A protein and the small-molecule ligand that binds it are described below.
Small molecule (SMILES): CC(=O)N[C@@H]1[C@@H](O)[C@H](O)[C@@H](CO)O[C@H]1O

Sequence of chain 1.B:
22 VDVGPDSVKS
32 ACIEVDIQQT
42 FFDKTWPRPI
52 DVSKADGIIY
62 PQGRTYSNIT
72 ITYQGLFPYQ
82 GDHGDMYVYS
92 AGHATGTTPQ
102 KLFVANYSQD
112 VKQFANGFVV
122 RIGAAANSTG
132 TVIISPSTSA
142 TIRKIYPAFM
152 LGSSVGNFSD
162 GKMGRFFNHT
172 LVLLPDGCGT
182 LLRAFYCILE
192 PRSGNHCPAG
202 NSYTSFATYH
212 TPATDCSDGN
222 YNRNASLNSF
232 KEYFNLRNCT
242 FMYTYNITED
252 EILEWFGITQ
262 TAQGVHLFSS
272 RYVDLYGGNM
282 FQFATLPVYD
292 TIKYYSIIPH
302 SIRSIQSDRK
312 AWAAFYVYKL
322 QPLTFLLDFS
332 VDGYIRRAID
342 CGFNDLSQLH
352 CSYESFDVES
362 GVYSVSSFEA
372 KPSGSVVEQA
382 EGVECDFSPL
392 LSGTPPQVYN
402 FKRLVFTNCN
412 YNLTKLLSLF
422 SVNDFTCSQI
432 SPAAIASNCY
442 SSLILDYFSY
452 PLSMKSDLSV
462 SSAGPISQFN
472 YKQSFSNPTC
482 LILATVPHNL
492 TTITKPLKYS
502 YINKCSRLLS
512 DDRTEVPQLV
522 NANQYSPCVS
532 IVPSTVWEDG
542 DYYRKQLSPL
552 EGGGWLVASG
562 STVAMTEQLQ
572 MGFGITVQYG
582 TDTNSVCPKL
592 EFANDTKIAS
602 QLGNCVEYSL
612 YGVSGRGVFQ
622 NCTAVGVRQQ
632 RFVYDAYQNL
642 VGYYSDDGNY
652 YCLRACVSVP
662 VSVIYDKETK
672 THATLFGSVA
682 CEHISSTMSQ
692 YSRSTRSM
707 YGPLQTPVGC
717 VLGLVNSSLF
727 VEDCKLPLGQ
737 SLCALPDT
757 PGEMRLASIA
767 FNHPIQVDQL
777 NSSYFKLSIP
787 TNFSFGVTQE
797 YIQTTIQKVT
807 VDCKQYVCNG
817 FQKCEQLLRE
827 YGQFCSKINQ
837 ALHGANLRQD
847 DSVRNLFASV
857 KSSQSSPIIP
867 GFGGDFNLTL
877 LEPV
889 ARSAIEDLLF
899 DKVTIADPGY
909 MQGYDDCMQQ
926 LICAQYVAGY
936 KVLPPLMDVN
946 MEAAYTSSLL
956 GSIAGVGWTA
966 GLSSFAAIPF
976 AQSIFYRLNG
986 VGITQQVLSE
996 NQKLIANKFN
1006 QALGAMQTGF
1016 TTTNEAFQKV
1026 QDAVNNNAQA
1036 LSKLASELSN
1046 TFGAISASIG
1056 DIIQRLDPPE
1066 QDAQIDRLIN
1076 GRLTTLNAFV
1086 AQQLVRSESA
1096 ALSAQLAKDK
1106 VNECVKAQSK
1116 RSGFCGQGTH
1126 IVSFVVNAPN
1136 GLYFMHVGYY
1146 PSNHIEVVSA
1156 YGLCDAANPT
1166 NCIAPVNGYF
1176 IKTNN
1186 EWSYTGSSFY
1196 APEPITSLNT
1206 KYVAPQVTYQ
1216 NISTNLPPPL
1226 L

Binding-site contacts:
Ligand atom C7 contacts residue ASN169 of chain 1.B at 3.2 Å.
Ligand atom C1 contacts residue ASN169 of chain 1.B at 1.4 Å.
Ligand atom O5 contacts residue PHE168 of chain 1.B at 3.4 Å.
Ligand atom O6 contacts residue PHE168 of chain 1.B at 3.8 Å.
Ligand atom C5 contacts residue PHE168 of chain 1.B at 4.3 Å (hydrophobic).
Ligand atom C2 contacts residue ASN169 of chain 1.B at 2.4 Å.
Ligand atom C6 contacts residue PHE168 of chain 1.B at 3.6 Å (hydrophobic).
Ligand atom C3 contacts residue ASN169 of chain 1.B at 3.8 Å.
Ligand atom O5 contacts residue ASN169 of chain 1.B at 2.4 Å (h-bond).
Ligand atom O7 contacts residue ASN169 of chain 1.B at 3.0 Å (h-bond).
Ligand atom C5 contacts residue ASN169 of chain 1.B at 3.7 Å.
Ligand atom C4 contacts residue ASN169 of chain 1.B at 4.2 Å.
Ligand atom N2 contacts residue ASN169 of chain 1.B at 2.9 Å (h-bond).
Ligand atom C8 contacts residue ASN169 of chain 1.B at 4.4 Å.
Ligand atom C1 contacts residue PHE168 of chain 1.B at 4.2 Å (hydrophobic).